Sequence of chain 1.H:
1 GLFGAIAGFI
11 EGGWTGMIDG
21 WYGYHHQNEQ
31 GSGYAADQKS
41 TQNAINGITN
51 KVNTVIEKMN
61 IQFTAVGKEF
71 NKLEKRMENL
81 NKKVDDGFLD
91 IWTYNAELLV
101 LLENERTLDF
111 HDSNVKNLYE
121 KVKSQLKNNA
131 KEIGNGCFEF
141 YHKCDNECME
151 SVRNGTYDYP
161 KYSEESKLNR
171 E

This small molecule binds to this protein.
Small molecule (SMILES): CC(=O)N[C@H]1[C@H](O[C@H]2[C@H](O)[C@@H](NC(C)=O)CO[C@@H]2CO)O[C@H](CO)[C@@H](O)[C@@H]1O

Binding-site contacts:
Ligand atom C6 contacts residue SER151 of chain 1.H at 3.9 Å.
Ligand atom N2 contacts residue GLU147 of chain 1.H at 2.8 Å (salt-bridge).
Ligand atom C3 contacts residue ASN154 of chain 1.H at 3.8 Å.
Ligand atom C6 contacts residue GLU147 of chain 1.H at 4.0 Å.
Ligand atom O6 contacts residue SER151 of chain 1.H at 4.1 Å.
Ligand atom C5 contacts residue THR156 of chain 1.H at 4.1 Å.
Ligand atom C7 contacts residue ASN154 of chain 1.H at 3.0 Å.
Ligand atom O5 contacts residue SER151 of chain 1.H at 4.0 Å.
Ligand atom C8 contacts residue GLU147 of chain 1.H at 3.2 Å.
Ligand atom O5 contacts residue THR156 of chain 1.H at 3.8 Å.
Ligand atom C5 contacts residue ASN154 of chain 1.H at 3.7 Å.
Ligand atom O5 contacts residue GLU150 of chain 1.H at 4.0 Å.
Ligand atom O3 contacts residue GLU147 of chain 1.H at 4.1 Å.
Ligand atom O5 contacts residue ASN154 of chain 1.H at 2.5 Å (h-bond).
Ligand atom C2 contacts residue ASN154 of chain 1.H at 2.5 Å.
Ligand atom N2 contacts residue ASN154 of chain 1.H at 2.8 Å (h-bond).
Ligand atom C3 contacts residue GLU147 of chain 1.H at 4.2 Å.
Ligand atom C4 contacts residue ASN154 of chain 1.H at 4.2 Å.
Ligand atom O7 contacts residue ASN154 of chain 1.H at 3.0 Å (h-bond).
Ligand atom O6 contacts residue GLU147 of chain 1.H at 3.5 Å (salt-bridge).
Ligand atom O6 contacts residue GLU150 of chain 1.H at 3.6 Å.
Ligand atom O7 contacts residue GLU147 of chain 1.H at 3.7 Å.
Ligand atom C2 contacts residue GLU147 of chain 1.H at 4.0 Å.
Ligand atom C8 contacts residue ASN154 of chain 1.H at 4.0 Å.
Ligand atom C7 contacts residue GLU147 of chain 1.H at 3.0 Å.
Ligand atom O7 contacts residue THR156 of chain 1.H at 4.1 Å.
Ligand atom C1 contacts residue THR156 of chain 1.H at 3.8 Å.
Ligand atom C1 contacts residue ASN154 of chain 1.H at 1.4 Å.